This small molecule binds to this protein.
Small molecule (SMILES): O=C1CC[C@H](N2C(=O)c3ccccc3C2=O)C(=O)N1

Binding-site contacts:
Ligand atom C02 contacts residue TRP64 of chain 1.H at 3.4 Å (hydrophobic).
Ligand atom O16 contacts residue HIS62 of chain 1.H at 3.9 Å.
Ligand atom O05 contacts residue SER63 of chain 1.H at 3.6 Å.
Ligand atom C06 contacts residue TRP70 of chain 1.H at 3.6 Å (hydrophobic).
Ligand atom O01 contacts residue TRP64 of chain 1.H at 3.3 Å (h-bond).
Ligand atom C04 contacts residue SER63 of chain 1.H at 4.2 Å.
Ligand atom C04 contacts residue TRP70 of chain 1.H at 3.5 Å (hydrophobic).
Ligand atom C06 contacts residue PHE86 of chain 1.H at 4.2 Å (hydrophobic).
Ligand atom C08 contacts residue TRP64 of chain 1.H at 3.7 Å (hydrophobic).
Ligand atom O05 contacts residue HIS62 of chain 1.H at 3.8 Å.
Ligand atom C06 contacts residue TRP64 of chain 1.H at 4.2 Å (hydrophobic).
Ligand atom C04 contacts residue PHE86 of chain 1.H at 4.2 Å (hydrophobic).
Ligand atom C07 contacts residue TRP84 of chain 1.H at 3.5 Å (hydrophobic).
Ligand atom N03 contacts residue TRP70 of chain 1.H at 4.1 Å.
Ligand atom O05 contacts residue PHE86 of chain 1.H at 3.3 Å.
Ligand atom N03 contacts residue SER63 of chain 1.H at 4.2 Å.
Ligand atom O05 contacts residue TRP70 of chain 1.H at 3.5 Å.
Ligand atom N03 contacts residue TRP64 of chain 1.H at 3.2 Å (h-bond).
Ligand atom C02 contacts residue TRP70 of chain 1.H at 4.5 Å (hydrophobic).
Ligand atom O01 contacts residue HIS62 of chain 1.H at 3.5 Å (h-bond).
Ligand atom C02 contacts residue HIS62 of chain 1.H at 3.6 Å.
Ligand atom N03 contacts residue HIS62 of chain 1.H at 2.8 Å (h-bond).
Ligand atom C07 contacts residue TRP70 of chain 1.H at 3.6 Å (hydrophobic).
Ligand atom C06 contacts residue TRP84 of chain 1.H at 3.8 Å (hydrophobic).
Ligand atom O16 contacts residue VAL61 of chain 1.H at 4.0 Å.
Ligand atom C08 contacts residue TRP84 of chain 1.H at 4.3 Å (hydrophobic).
Ligand atom C04 contacts residue TRP64 of chain 1.H at 3.5 Å (hydrophobic).
Ligand atom O16 contacts residue TRP70 of chain 1.H at 3.5 Å.
Ligand atom C04 contacts residue HIS62 of chain 1.H at 3.7 Å.
Ligand atom C4 contacts residue TRP70 of chain 1.H at 4.3 Å (hydrophobic).
Ligand atom O18 contacts residue TRP84 of chain 1.H at 3.7 Å.
Ligand atom O05 contacts residue TRP64 of chain 1.H at 3.0 Å (h-bond).
Ligand atom O18 contacts residue TRP64 of chain 1.H at 4.5 Å.

Sequence of chain 1.H:
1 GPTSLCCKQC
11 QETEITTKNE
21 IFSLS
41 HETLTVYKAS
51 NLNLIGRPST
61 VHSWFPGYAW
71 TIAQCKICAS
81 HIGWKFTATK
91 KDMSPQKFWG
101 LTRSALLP